A small-molecule ligand and the protein it binds are described below.
Small molecule (SMILES): CC(C)C[C@H](NC(=O)[C@@H]1CCCN1)C(=O)N[C@@H](CCC(N)=O)C(=O)N1CCC[C@H]1C(=O)N[C@@H](CCC(=O)O)C(=O)N[C@@H](CCC(N)=O)C(=O)N1CCC[C@H]1C(=O)N[C@@H](Cc1ccccc1)C(=O)N1CCC[C@H]1C=O

Binding-site contacts:
Ligand atom CD1 contacts residue TYR59 of chain 1.G at 3.3 Å (hydrophobic).
Ligand atom CD contacts residue TRP95 of chain 1.H at 3.4 Å (hydrophobic).
Ligand atom O contacts residue SER52 of chain 1.G at 3.5 Å.
Ligand atom O contacts residue LYS102 of chain 1.G at 3.3 Å (salt-bridge).
Ligand atom CE1 contacts residue GLY98 of chain 1.H at 3.6 Å.
Ligand atom O contacts residue SER52 of chain 1.G at 3.5 Å.
Ligand atom CE2 contacts residue SER35 of chain 1.G at 3.5 Å.
Ligand atom OE1 contacts residue TYR31 of chain 1.H at 3.4 Å.
Ligand atom O contacts residue TYR31 of chain 1.H at 3.5 Å (h-bond).
Ligand atom CB contacts residue TYR31 of chain 1.H at 3.6 Å (hydrophobic).
Ligand atom N contacts residue GLY27 of chain 1.H at 3.2 Å (h-bond).
Ligand atom O contacts residue ALA97 of chain 1.H at 2.8 Å (h-bond).
Ligand atom CD contacts residue TYR59 of chain 1.G at 3.5 Å (hydrophobic).
Ligand atom N contacts residue TYR31 of chain 1.H at 3.6 Å (h-bond).
Ligand atom NE2 contacts residue ALA33 of chain 1.G at 3.5 Å.
Ligand atom CG contacts residue GLY96 of chain 1.H at 3.4 Å.
Ligand atom CB contacts residue GLY96 of chain 1.H at 3.6 Å.
Ligand atom CD contacts residue VAL32 of chain 1.H at 3.4 Å (hydrophobic).
Ligand atom C contacts residue TYR31 of chain 1.H at 3.4 Å (hydrophobic).
Ligand atom CD contacts residue GLY27 of chain 1.H at 3.5 Å.
Ligand atom CB contacts residue TRP95 of chain 1.H at 3.6 Å (hydrophobic).
Ligand atom O contacts residue TRP95 of chain 1.H at 2.8 Å (h-bond).
Ligand atom O contacts residue GLY98 of chain 1.H at 3.3 Å.
Ligand atom NE2 contacts residue TRP95 of chain 1.H at 3.0 Å (h-bond).
Ligand atom CA contacts residue TYR31 of chain 1.H at 3.6 Å (hydrophobic).
Ligand atom CD contacts residue HIS28 of chain 1.H at 3.6 Å.
Ligand atom C contacts residue ALA97 of chain 1.H at 3.5 Å (hydrophobic).
Ligand atom CA contacts residue ALA97 of chain 1.H at 3.5 Å (hydrophobic).
Ligand atom NE2 contacts residue THR94 of chain 1.H at 3.2 Å (h-bond).
Ligand atom NE2 contacts residue TYR31 of chain 1.H at 3.4 Å.
Ligand atom NE2 contacts residue VAL32 of chain 1.H at 3.3 Å (h-bond).
Ligand atom O contacts residue ASP103 of chain 1.G at 3.5 Å (salt-bridge).
Ligand atom O contacts residue TYR59 of chain 1.G at 3.1 Å (h-bond).
Ligand atom O contacts residue GLY101 of chain 1.G at 3.3 Å.
Ligand atom CD contacts residue TYR31 of chain 1.H at 3.6 Å (hydrophobic).
Ligand atom OE2 contacts residue ASP103 of chain 1.G at 3.2 Å (salt-bridge).
Ligand atom OE1 contacts residue VAL32 of chain 1.H at 2.6 Å (h-bond).
Ligand atom O contacts residue LYS102 of chain 1.G at 3.5 Å.
Ligand atom O contacts residue LYS102 of chain 1.G at 2.8 Å (salt-bridge).
Ligand atom O contacts residue SER57 of chain 1.G at 3.6 Å (h-bond).

Sequence of chain 1.G:
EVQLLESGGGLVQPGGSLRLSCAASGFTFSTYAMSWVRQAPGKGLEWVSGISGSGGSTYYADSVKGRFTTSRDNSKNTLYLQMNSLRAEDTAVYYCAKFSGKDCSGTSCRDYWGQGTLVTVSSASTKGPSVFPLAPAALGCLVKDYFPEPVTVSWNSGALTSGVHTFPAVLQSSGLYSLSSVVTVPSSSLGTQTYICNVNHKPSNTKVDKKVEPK

Sequence of chain 1.H:
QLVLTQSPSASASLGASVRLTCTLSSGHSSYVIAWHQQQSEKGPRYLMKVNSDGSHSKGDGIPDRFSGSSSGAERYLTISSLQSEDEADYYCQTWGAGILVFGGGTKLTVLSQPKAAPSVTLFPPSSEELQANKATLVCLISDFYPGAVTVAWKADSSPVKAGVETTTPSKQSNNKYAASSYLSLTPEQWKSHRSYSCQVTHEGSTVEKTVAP